Sequence of chain 1.I:
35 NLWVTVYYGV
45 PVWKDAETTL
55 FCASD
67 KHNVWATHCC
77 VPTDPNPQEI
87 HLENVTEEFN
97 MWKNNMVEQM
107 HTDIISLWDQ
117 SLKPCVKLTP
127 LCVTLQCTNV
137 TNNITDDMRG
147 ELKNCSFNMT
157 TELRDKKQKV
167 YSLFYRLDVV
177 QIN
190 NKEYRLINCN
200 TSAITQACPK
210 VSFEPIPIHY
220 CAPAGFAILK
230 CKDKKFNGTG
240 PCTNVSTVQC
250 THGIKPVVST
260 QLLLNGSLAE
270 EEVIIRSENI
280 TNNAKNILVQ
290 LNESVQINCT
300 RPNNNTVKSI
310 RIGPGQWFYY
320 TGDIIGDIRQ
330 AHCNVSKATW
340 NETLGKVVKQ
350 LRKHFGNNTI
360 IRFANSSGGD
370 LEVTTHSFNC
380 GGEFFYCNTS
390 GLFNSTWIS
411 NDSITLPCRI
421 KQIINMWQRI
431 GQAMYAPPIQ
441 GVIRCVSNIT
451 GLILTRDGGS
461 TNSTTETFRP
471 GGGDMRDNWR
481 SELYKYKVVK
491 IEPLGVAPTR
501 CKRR

Binding-site contacts:
Ligand atom C5 contacts residue ASN264 of chain 1.I at 3.8 Å.
Ligand atom O7 contacts residue VAL256 of chain 1.I at 4.0 Å.
Ligand atom C1 contacts residue ASN264 of chain 1.I at 1.5 Å.
Ligand atom O5 contacts residue LYS254 of chain 1.I at 4.5 Å.
Ligand atom N2 contacts residue ASN264 of chain 1.I at 3.0 Å (h-bond).
Ligand atom O5 contacts residue VAL446 of chain 1.I at 4.3 Å.
Ligand atom C6 contacts residue NAG1 of chain 1.TA at 3.9 Å.
Ligand atom C8 contacts residue ASN378 of chain 1.I at 4.2 Å.
Ligand atom C8 contacts residue LEU263 of chain 1.I at 3.7 Å (hydrophobic).
Ligand atom C5 contacts residue NAG1 of chain 1.TA at 3.9 Å.
Ligand atom C7 contacts residue SER447 of chain 1.I at 3.9 Å.
Ligand atom C5 contacts residue VAL446 of chain 1.I at 3.7 Å (hydrophobic).
Ligand atom O5 contacts residue GLU213 of chain 1.I at 4.2 Å.
Ligand atom C4 contacts residue VAL446 of chain 1.I at 4.2 Å (hydrophobic).
Ligand atom C7 contacts residue ASN264 of chain 1.I at 3.6 Å.
Ligand atom C5 contacts residue GLU213 of chain 1.I at 3.8 Å.
Ligand atom C4 contacts residue ASN264 of chain 1.I at 4.3 Å.
Ligand atom O5 contacts residue NAG1 of chain 1.TA at 3.3 Å.
Ligand atom C8 contacts residue SER447 of chain 1.I at 3.9 Å.
Ligand atom C2 contacts residue ASN264 of chain 1.I at 2.5 Å.
Ligand atom O7 contacts residue ASN264 of chain 1.I at 3.9 Å.
Ligand atom C3 contacts residue VAL446 of chain 1.I at 3.9 Å (hydrophobic).
Ligand atom O5 contacts residue ASN264 of chain 1.I at 2.4 Å (h-bond).
Ligand atom C2 contacts residue SER447 of chain 1.I at 3.8 Å.
Ligand atom O7 contacts residue PRO214 of chain 1.I at 4.4 Å.
Ligand atom C7 contacts residue VAL256 of chain 1.I at 4.4 Å (hydrophobic).
Ligand atom N2 contacts residue SER447 of chain 1.I at 3.0 Å (h-bond).
Ligand atom C1 contacts residue NAG1 of chain 1.TA at 3.9 Å.
Ligand atom O6 contacts residue GLY380 of chain 1.I at 3.7 Å.
Ligand atom C1 contacts residue VAL446 of chain 1.I at 4.1 Å (hydrophobic).
Ligand atom C6 contacts residue GLU213 of chain 1.I at 4.2 Å.
Ligand atom C8 contacts residue VAL256 of chain 1.I at 3.9 Å (hydrophobic).
Ligand atom C1 contacts residue SER447 of chain 1.I at 3.9 Å.
Ligand atom O3 contacts residue CYS445 of chain 1.I at 4.2 Å.
Ligand atom O4 contacts residue VAL446 of chain 1.I at 4.2 Å.
Ligand atom C3 contacts residue ASN264 of chain 1.I at 3.9 Å.
Ligand atom C1 contacts residue GLU213 of chain 1.I at 4.5 Å.
Ligand atom O6 contacts residue LYS254 of chain 1.I at 4.3 Å.
Ligand atom C3 contacts residue SER447 of chain 1.I at 4.0 Å.

This protein binds this small molecule.
Small molecule (SMILES): CC(=O)N[C@H]1[C@H](O[C@H]2[C@H](O)[C@@H](NC(C)=O)CO[C@@H]2CO)O[C@H](CO)[C@@H](O[C@@H]2O[C@H](CO[C@H]3O[C@H](CO)[C@@H](O)[C@H](O)[C@@H]3O)[C@@H](O)[C@H](O[C@H]3O[C@H](CO)[C@@H](O)[C@H](O)[C@@H]3O)[C@@H]2O)[C@@H]1O